Binding-site contacts:
Ligand atom C3 contacts residue ASN88 of chain 1.A at 3.9 Å.
Ligand atom O5 contacts residue ASN88 of chain 1.A at 2.1 Å (h-bond).
Ligand atom O7 contacts residue ASN88 of chain 1.A at 2.7 Å (h-bond).
Ligand atom C2 contacts residue ASN88 of chain 1.A at 2.6 Å.
Ligand atom C6 contacts residue GLN86 of chain 1.A at 4.4 Å.
Ligand atom C1 contacts residue ASN88 of chain 1.A at 1.5 Å.
Ligand atom N2 contacts residue ASN88 of chain 1.A at 3.4 Å (h-bond).
Ligand atom C6 contacts residue ASN88 of chain 1.A at 4.3 Å.
Ligand atom C5 contacts residue ASN88 of chain 1.A at 3.5 Å.
Ligand atom C8 contacts residue LYS43 of chain 1.A at 3.6 Å.
Ligand atom O6 contacts residue GLN86 of chain 1.A at 4.2 Å.
Ligand atom C7 contacts residue ASN88 of chain 1.A at 3.4 Å.
Ligand atom C4 contacts residue ASN88 of chain 1.A at 4.2 Å.

This protein binds this small molecule.
Small molecule (SMILES): CC(=O)N[C@@H]1[C@@H](O)[C@H](O)[C@@H](CO)O[C@H]1O

Sequence of chain 1.A:
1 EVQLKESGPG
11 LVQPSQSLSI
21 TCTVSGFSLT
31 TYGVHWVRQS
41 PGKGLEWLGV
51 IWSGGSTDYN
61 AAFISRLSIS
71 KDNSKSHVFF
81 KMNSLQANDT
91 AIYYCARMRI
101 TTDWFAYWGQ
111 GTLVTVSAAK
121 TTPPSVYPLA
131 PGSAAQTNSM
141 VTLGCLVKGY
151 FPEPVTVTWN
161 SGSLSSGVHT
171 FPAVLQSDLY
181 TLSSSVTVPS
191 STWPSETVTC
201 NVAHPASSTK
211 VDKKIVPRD